Binding-site contacts:
Ligand atom C4' contacts residue GLU121 of chain 1.C at 3.2 Å.
Ligand atom N contacts residue ASP101 of chain 1.C at 2.8 Å (salt-bridge).
Ligand atom CB contacts residue MET67 of chain 1.C at 3.3 Å (hydrophobic).
Ligand atom N1 contacts residue GLY153 of chain 1.C at 3.0 Å (h-bond).
Ligand atom C2 contacts residue VAL122 of chain 1.C at 3.3 Å (hydrophobic).
Ligand atom CG contacts residue ASP101 of chain 1.C at 3.3 Å.
Ligand atom C11 contacts residue SER171 of chain 1.C at 3.0 Å.
Ligand atom CA contacts residue HIS77 of chain 1.C at 3.0 Å.
Ligand atom C12 contacts residue SER171 of chain 1.C at 3.0 Å.
Ligand atom O3' contacts residue LEU62 of chain 1.C at 3.2 Å.
Ligand atom N7 contacts residue ASP173 of chain 1.C at 3.2 Å (salt-bridge).
Ligand atom O2' contacts residue GLU121 of chain 1.C at 2.6 Å (salt-bridge).
Ligand atom SD contacts residue ASP101 of chain 1.C at 3.3 Å (salt-bridge).
Ligand atom C5' contacts residue SER171 of chain 1.C at 2.9 Å.
Ligand atom C1' contacts residue GLU121 of chain 1.C at 2.9 Å.
Ligand atom C5' contacts residue GLY99 of chain 1.C at 3.1 Å.
Ligand atom C2 contacts residue CYS120 of chain 1.C at 3.2 Å (hydrophobic).
Ligand atom C2' contacts residue GLU121 of chain 1.C at 3.2 Å.
Ligand atom O4' contacts residue GLY98 of chain 1.C at 3.3 Å.
Ligand atom C12 contacts residue TYR239 of chain 1.C at 2.9 Å (hydrophobic).
Ligand atom O4' contacts residue SER171 of chain 1.C at 2.5 Å (h-bond).
Ligand atom N contacts residue ASP170 of chain 1.C at 3.0 Å (salt-bridge).
Ligand atom C13 contacts residue TYR239 of chain 1.C at 2.9 Å (hydrophobic).
Ligand atom CB contacts residue ASP101 of chain 1.C at 2.9 Å.
Ligand atom CA contacts residue ASP101 of chain 1.C at 3.2 Å.
Ligand atom C8 contacts residue THR172 of chain 1.C at 2.9 Å.
Ligand atom O4' contacts residue GLY99 of chain 1.C at 3.0 Å (h-bond).
Ligand atom C4' contacts residue GLY100 of chain 1.C at 3.3 Å.
Ligand atom C15 contacts residue THR66 of chain 1.C at 3.3 Å.
Ligand atom C4' contacts residue SER171 of chain 1.C at 3.3 Å.
Ligand atom C4' contacts residue GLY99 of chain 1.C at 3.2 Å.
Ligand atom C13 contacts residue MET67 of chain 1.C at 3.2 Å (hydrophobic).
Ligand atom N3 contacts residue GLY98 of chain 1.C at 3.1 Å.
Ligand atom C14 contacts residue SER171 of chain 1.C at 3.3 Å.
Ligand atom C3' contacts residue LEU62 of chain 1.C at 3.2 Å (hydrophobic).
Ligand atom O4' contacts residue GLU121 of chain 1.C at 3.1 Å (salt-bridge).
Ligand atom C11 contacts residue MET67 of chain 1.C at 3.1 Å (hydrophobic).
Ligand atom N contacts residue HIS77 of chain 1.C at 2.6 Å (h-bond).
Ligand atom O2' contacts residue GLN46 of chain 1.C at 2.8 Å (h-bond).
Ligand atom C8 contacts residue ASP173 of chain 1.C at 2.9 Å.

A protein and the small-molecule ligand that binds it are described below.
Small molecule (SMILES): NCC=C(CCCCCN)SC[C@H]1O[C@@H](n2cnc3c(N)ncnc32)[C@H](O)[C@@H]1O

Sequence of chain 1.C:
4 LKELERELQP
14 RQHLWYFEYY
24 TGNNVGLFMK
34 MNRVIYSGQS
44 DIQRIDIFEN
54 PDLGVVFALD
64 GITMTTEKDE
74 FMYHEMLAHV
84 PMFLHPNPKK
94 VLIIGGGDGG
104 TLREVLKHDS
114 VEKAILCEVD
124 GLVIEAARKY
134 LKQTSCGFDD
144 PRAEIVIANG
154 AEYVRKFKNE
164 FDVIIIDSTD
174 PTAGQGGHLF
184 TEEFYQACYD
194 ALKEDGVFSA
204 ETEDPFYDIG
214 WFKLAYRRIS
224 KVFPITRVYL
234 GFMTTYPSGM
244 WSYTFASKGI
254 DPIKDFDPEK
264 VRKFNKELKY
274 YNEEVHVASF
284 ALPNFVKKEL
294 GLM